Sequence of chain 1.D:
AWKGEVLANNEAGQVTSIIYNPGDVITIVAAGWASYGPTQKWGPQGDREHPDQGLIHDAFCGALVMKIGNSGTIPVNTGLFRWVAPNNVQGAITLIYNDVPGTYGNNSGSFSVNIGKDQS

A small-molecule ligand and the protein it binds are described below.
Small molecule (SMILES): CCNC(=O)[C@@H]1C[C@H](NC(=O)[C@H](Cc2cn(CCNC(=O)c3ccc(S)cc3)nn2)NC)CN1

Binding-site contacts:
Ligand atom S1 contacts residue TYR36 of chain 1.D at 4.0 Å.
Ligand atom C12 contacts residue GLU49 of chain 1.D at 3.9 Å.
Ligand atom C27 contacts residue GLN40 of chain 1.D at 4.3 Å.
Ligand atom C25 contacts residue TRP42 of chain 1.D at 4.3 Å (hydrophobic).
Ligand atom C31 contacts residue SO41 of chain 1.W at 3.1 Å.
Ligand atom N7 contacts residue SO41 of chain 1.W at 4.0 Å.
Ligand atom C6 contacts residue GAL1 of chain 1.U at 4.1 Å.
Ligand atom C25 contacts residue ASP47 of chain 1.D at 4.3 Å.
Ligand atom C2 contacts residue HIS50 of chain 1.D at 3.4 Å.
Ligand atom C30 contacts residue SO41 of chain 1.W at 3.5 Å.
Ligand atom N3 contacts residue GLU49 of chain 1.D at 3.8 Å.
Ligand atom C25 contacts residue GLN40 of chain 1.D at 4.3 Å.
Ligand atom O1 contacts residue PRO51 of chain 1.D at 3.9 Å.
Ligand atom C1 contacts residue GAL1 of chain 1.U at 2.8 Å.
Ligand atom O1 contacts residue GLN53 of chain 1.D at 4.2 Å.
Ligand atom C26 contacts residue TRP42 of chain 1.D at 4.3 Å (hydrophobic).
Ligand atom C26 contacts residue GLN40 of chain 1.D at 3.0 Å.
Ligand atom C29 contacts residue SO41 of chain 1.W at 3.6 Å.
Ligand atom C3 contacts residue GLN53 of chain 1.D at 3.9 Å.
Ligand atom N3 contacts residue HIS50 of chain 1.D at 4.0 Å.
Ligand atom C6 contacts residue HIS50 of chain 1.D at 3.6 Å.
Ligand atom C4 contacts residue HIS50 of chain 1.D at 3.7 Å.
Ligand atom N4 contacts residue HIS50 of chain 1.D at 4.2 Å.
Ligand atom C27 contacts residue SO41 of chain 1.W at 3.6 Å.
Ligand atom S1 contacts residue HIS50 of chain 1.D at 4.3 Å.
Ligand atom C2 contacts residue GLN53 of chain 1.D at 3.9 Å.
Ligand atom C1 contacts residue HIS50 of chain 1.D at 3.4 Å.
Ligand atom C3 contacts residue GAL1 of chain 1.U at 4.3 Å.
Ligand atom C5 contacts residue HIS50 of chain 1.D at 3.7 Å.
Ligand atom N7 contacts residue GLN40 of chain 1.D at 3.0 Å (h-bond).
Ligand atom C3 contacts residue HIS50 of chain 1.D at 3.5 Å.
Ligand atom N2 contacts residue PRO51 of chain 1.D at 4.0 Å.
Ligand atom N8 contacts residue SO41 of chain 1.W at 2.6 Å (h-bond).
Ligand atom C14 contacts residue GLU49 of chain 1.D at 4.1 Å.
Ligand atom N4 contacts residue GLU49 of chain 1.D at 3.4 Å (salt-bridge).
Ligand atom C2 contacts residue GAL1 of chain 1.U at 3.1 Å.
Ligand atom O4 contacts residue GLU49 of chain 1.D at 3.8 Å.
Ligand atom N3 contacts residue PRO51 of chain 1.D at 3.4 Å.
Ligand atom S1 contacts residue GAL1 of chain 1.U at 1.8 Å.
Ligand atom C11 contacts residue PRO51 of chain 1.D at 3.9 Å (hydrophobic).